Sequence of chain 1.B:
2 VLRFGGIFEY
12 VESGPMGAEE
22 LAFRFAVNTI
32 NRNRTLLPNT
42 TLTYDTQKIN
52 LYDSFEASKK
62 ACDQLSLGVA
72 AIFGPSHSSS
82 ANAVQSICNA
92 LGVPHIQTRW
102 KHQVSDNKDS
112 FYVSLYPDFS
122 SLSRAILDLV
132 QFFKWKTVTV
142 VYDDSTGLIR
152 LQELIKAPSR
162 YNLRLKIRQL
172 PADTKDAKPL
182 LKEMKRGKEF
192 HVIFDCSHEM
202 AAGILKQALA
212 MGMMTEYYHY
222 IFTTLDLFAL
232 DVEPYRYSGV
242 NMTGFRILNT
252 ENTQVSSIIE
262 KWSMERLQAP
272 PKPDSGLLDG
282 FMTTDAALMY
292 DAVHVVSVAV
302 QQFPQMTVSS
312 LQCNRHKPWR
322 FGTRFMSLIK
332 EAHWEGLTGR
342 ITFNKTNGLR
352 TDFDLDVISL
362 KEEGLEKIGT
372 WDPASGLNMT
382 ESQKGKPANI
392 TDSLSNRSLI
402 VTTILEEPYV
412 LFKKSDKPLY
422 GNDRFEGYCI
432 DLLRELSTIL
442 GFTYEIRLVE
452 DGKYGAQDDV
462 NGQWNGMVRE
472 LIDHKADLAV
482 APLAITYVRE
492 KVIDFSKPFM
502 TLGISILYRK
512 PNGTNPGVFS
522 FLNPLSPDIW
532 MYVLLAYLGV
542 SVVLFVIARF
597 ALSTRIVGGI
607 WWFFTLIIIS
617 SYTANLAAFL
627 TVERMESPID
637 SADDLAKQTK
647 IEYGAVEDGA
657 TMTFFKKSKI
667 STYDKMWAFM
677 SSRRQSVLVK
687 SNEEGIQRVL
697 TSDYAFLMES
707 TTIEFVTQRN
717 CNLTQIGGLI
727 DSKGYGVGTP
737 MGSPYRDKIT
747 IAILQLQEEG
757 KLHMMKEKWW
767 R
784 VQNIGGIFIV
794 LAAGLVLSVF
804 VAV

The small molecule below binds the protein below.
Small molecule (SMILES): CC(=O)N[C@@H]1[C@@H](O)[C@H](O)[C@@H](CO)O[C@H]1O

Binding-site contacts:
Ligand atom O7 contacts residue HIS220 of chain 1.B at 2.7 Å (h-bond).
Ligand atom C8 contacts residue GLU217 of chain 1.B at 4.2 Å.
Ligand atom C8 contacts residue ASN242 of chain 1.B at 3.1 Å.
Ligand atom C1 contacts residue ASN242 of chain 1.B at 1.4 Å.
Ligand atom C5 contacts residue ASN242 of chain 1.B at 3.6 Å.
Ligand atom C8 contacts residue GLY240 of chain 1.B at 4.4 Å.
Ligand atom C2 contacts residue ASN242 of chain 1.B at 2.4 Å.
Ligand atom C7 contacts residue ASN242 of chain 1.B at 3.4 Å.
Ligand atom C4 contacts residue ASN242 of chain 1.B at 4.2 Å.
Ligand atom N2 contacts residue ASN242 of chain 1.B at 2.9 Å (h-bond).
Ligand atom C7 contacts residue HIS220 of chain 1.B at 3.3 Å.
Ligand atom O7 contacts residue ASN242 of chain 1.B at 4.1 Å.
Ligand atom C8 contacts residue HIS220 of chain 1.B at 3.6 Å.
Ligand atom N2 contacts residue HIS220 of chain 1.B at 4.4 Å.
Ligand atom C3 contacts residue ASN242 of chain 1.B at 3.8 Å.
Ligand atom O5 contacts residue LEU361 of chain 1.B at 4.5 Å.
Ligand atom O5 contacts residue ASN242 of chain 1.B at 2.4 Å (h-bond).